The small molecule below binds the protein below.
Small molecule (SMILES): CC(=O)N[C@@H]1O[C@H](CO)[C@@H](O)[C@H](O)[C@H]1O

Binding-site contacts:
Ligand atom N1 contacts residue HIS377 of chain 2.A at 2.9 Å (h-bond).
Ligand atom O4 contacts residue ASN484 of chain 2.A at 3.7 Å.
Ligand atom C3 contacts residue GLU672 of chain 2.A at 3.4 Å.
Ligand atom O4 contacts residue SER674 of chain 2.A at 3.8 Å.
Ligand atom C2 contacts residue ALA673 of chain 2.A at 4.0 Å (hydrophobic).
Ligand atom C2 contacts residue HIS377 of chain 2.A at 3.3 Å.
Ligand atom C6 contacts residue GLY135 of chain 2.A at 3.8 Å.
Ligand atom C8 contacts residue ASN284 of chain 2.A at 3.6 Å.
Ligand atom O4 contacts residue GLY675 of chain 2.A at 2.9 Å (h-bond).
Ligand atom C6 contacts residue LEU136 of chain 2.A at 4.0 Å (hydrophobic).
Ligand atom C1 contacts residue ASN284 of chain 2.A at 4.1 Å.
Ligand atom O7 contacts residue LEU136 of chain 2.A at 3.4 Å.
Ligand atom C3 contacts residue GLY675 of chain 2.A at 3.9 Å.
Ligand atom O7 contacts residue ASN284 of chain 2.A at 3.6 Å.
Ligand atom O3 contacts residue GLY675 of chain 2.A at 3.1 Å (h-bond).
Ligand atom N1 contacts residue ASN284 of chain 2.A at 3.5 Å (h-bond).
Ligand atom O6 contacts residue LEU139 of chain 2.A at 3.7 Å.
Ligand atom O6 contacts residue HIS377 of chain 2.A at 2.6 Å (h-bond).
Ligand atom O4 contacts residue THR676 of chain 2.A at 4.0 Å.
Ligand atom O2 contacts residue HIS377 of chain 2.A at 3.8 Å.
Ligand atom C2 contacts residue GLU672 of chain 2.A at 4.0 Å.
Ligand atom C8 contacts residue ASP339 of chain 2.A at 3.8 Å.
Ligand atom C5 contacts residue GLY135 of chain 2.A at 3.9 Å.
Ligand atom C1 contacts residue HIS377 of chain 2.A at 3.5 Å.
Ligand atom O2 contacts residue GLU672 of chain 2.A at 3.3 Å (salt-bridge).
Ligand atom C7 contacts residue HIS377 of chain 2.A at 4.0 Å.
Ligand atom C6 contacts residue LEU139 of chain 2.A at 4.0 Å (hydrophobic).
Ligand atom O3 contacts residue SER674 of chain 2.A at 3.2 Å (h-bond).
Ligand atom O6 contacts residue ASN484 of chain 2.A at 2.8 Å (h-bond).
Ligand atom C7 contacts residue ASN284 of chain 2.A at 3.4 Å.
Ligand atom O2 contacts residue TYR573 of chain 2.A at 3.3 Å (h-bond).
Ligand atom C4 contacts residue GLY675 of chain 2.A at 3.7 Å.
Ligand atom O6 contacts residue VAL455 of chain 2.A at 3.9 Å.
Ligand atom O5 contacts residue HIS377 of chain 2.A at 3.5 Å.
Ligand atom O2 contacts residue ASN284 of chain 2.A at 3.1 Å (h-bond).
Ligand atom C6 contacts residue ASN484 of chain 2.A at 3.4 Å.
Ligand atom C5 contacts residue LEU136 of chain 2.A at 3.9 Å (hydrophobic).
Ligand atom C6 contacts residue HIS377 of chain 2.A at 3.5 Å.
Ligand atom O3 contacts residue ALA673 of chain 2.A at 3.6 Å (h-bond).
Ligand atom O3 contacts residue GLU672 of chain 2.A at 2.7 Å (salt-bridge).

Sequence of chain 2.A:
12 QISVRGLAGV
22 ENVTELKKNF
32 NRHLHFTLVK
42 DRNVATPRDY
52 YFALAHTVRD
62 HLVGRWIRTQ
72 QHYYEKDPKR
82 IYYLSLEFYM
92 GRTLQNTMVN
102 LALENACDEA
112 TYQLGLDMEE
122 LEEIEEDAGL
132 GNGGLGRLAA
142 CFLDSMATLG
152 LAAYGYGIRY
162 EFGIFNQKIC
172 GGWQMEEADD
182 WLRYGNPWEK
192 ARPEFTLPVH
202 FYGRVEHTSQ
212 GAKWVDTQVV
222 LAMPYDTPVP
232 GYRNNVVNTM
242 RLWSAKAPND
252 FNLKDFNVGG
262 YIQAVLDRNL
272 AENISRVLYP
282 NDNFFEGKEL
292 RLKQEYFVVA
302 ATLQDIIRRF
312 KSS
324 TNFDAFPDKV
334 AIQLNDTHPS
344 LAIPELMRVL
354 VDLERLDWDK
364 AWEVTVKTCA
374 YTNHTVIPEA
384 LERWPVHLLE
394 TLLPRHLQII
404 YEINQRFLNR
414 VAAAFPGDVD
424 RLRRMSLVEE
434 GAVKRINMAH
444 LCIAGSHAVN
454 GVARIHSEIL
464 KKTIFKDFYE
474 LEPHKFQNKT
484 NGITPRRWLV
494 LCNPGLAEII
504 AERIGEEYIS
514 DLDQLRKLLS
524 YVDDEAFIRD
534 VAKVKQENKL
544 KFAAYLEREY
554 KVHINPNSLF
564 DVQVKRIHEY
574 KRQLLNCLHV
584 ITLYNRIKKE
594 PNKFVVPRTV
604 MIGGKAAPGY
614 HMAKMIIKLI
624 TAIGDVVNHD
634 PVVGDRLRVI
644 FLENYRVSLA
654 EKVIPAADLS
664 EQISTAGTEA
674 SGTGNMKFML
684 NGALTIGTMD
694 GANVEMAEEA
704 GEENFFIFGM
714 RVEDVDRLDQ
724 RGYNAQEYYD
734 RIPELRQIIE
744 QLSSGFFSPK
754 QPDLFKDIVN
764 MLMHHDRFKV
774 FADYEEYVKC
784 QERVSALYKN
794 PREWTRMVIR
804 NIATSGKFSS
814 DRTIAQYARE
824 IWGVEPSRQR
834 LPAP